The small molecule below binds the protein below.
Small molecule (SMILES): COc1ccccc1-n1nc2c(c1C(C)C)[C@H](c1ccc(Cl)cc1C)N(c1cc(Cl)ccc1OCCN(C)C)C2=O

Binding-site contacts:
Ligand atom C72 contacts residue LEU39 of chain 1.A at 3.2 Å (hydrophobic).
Ligand atom C72 contacts residue GLY43 of chain 1.A at 3.9 Å.
Ligand atom C63 contacts residue GLY43 of chain 1.A at 3.9 Å.
Ligand atom C5 contacts residue HIS81 of chain 1.A at 3.5 Å.
Ligand atom C9 contacts residue LEU39 of chain 1.A at 3.7 Å (hydrophobic).
Ligand atom C2 contacts residue HIS81 of chain 1.A at 3.5 Å.
Ligand atom C9 contacts residue HIS81 of chain 1.A at 3.4 Å.
Ligand atom N33 contacts residue VAL78 of chain 1.A at 3.6 Å.
Ligand atom O47 contacts residue VAL78 of chain 1.A at 3.4 Å.
Ligand atom C3 contacts residue HIS81 of chain 1.A at 3.5 Å.
Ligand atom C63 contacts residue LEU39 of chain 1.A at 3.9 Å (hydrophobic).
Ligand atom C58 contacts residue MET47 of chain 1.A at 3.8 Å (hydrophobic).
Ligand atom O36 contacts residue HIS81 of chain 1.A at 3.2 Å (h-bond).
Ligand atom C64 contacts residue LEU39 of chain 1.A at 3.5 Å (hydrophobic).
Ligand atom C48 contacts residue VAL60 of chain 1.A at 3.9 Å (hydrophobic).
Ligand atom C35 contacts residue VAL78 of chain 1.A at 3.7 Å (hydrophobic).
Ligand atom C48 contacts residue GLN57 of chain 1.A at 3.4 Å.
Ligand atom C34 contacts residue VAL78 of chain 1.A at 3.8 Å (hydrophobic).
Ligand atom C38 contacts residue MET47 of chain 1.A at 3.9 Å (hydrophobic).
Ligand atom C41 contacts residue GLN57 of chain 1.A at 3.7 Å.
Ligand atom C6 contacts residue HIS81 of chain 1.A at 3.6 Å.
Ligand atom O36 contacts residue VAL78 of chain 1.A at 3.3 Å (h-bond).
Ligand atom C52 contacts residue MET47 of chain 1.A at 3.8 Å (hydrophobic).
Ligand atom C64 contacts residue GLY43 of chain 1.A at 3.7 Å.
Ligand atom CL1 contacts residue ILE84 of chain 1.A at 3.7 Å.
Ligand atom C38 contacts residue GLN57 of chain 1.A at 3.7 Å.
Ligand atom CL1 contacts residue TYR85 of chain 1.A at 3.6 Å.
Ligand atom CL1 contacts residue LEU39 of chain 1.A at 3.8 Å.
Ligand atom O47 contacts residue GLN57 of chain 1.A at 3.6 Å (h-bond).
Ligand atom C39 contacts residue MET47 of chain 1.A at 3.8 Å (hydrophobic).
Ligand atom C48 contacts residue VAL78 of chain 1.A at 3.8 Å (hydrophobic).
Ligand atom CL7 contacts residue ILE46 of chain 1.A at 3.8 Å.
Ligand atom C7 contacts residue HIS81 of chain 1.A at 3.4 Å.
Ligand atom CL7 contacts residue PHE71 of chain 1.A at 3.9 Å.
Ligand atom C58 contacts residue GLY43 of chain 1.A at 3.7 Å.
Ligand atom C41 contacts residue MET47 of chain 1.A at 3.9 Å (hydrophobic).
Ligand atom CL7 contacts residue LEU42 of chain 1.A at 3.8 Å.
Ligand atom C39 contacts residue GLN57 of chain 1.A at 3.5 Å.
Ligand atom CL1 contacts residue HIS81 of chain 1.A at 3.8 Å.
Ligand atom C48 contacts residue TYR52 of chain 1.A at 3.3 Å (hydrophobic).

Sequence of chain 1.A:
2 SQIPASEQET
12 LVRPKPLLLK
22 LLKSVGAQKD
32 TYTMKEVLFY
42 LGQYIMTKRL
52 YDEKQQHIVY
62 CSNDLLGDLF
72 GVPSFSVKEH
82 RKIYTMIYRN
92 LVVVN